The protein below binds the small molecule below.
Small molecule (SMILES): CC(=O)N[C@H]1[C@H](O[C@H]2[C@H](O)[C@@H](NC(C)=O)CO[C@@H]2CO)O[C@H](CO)[C@@H](O)[C@@H]1O

Sequence of chain 1.B:
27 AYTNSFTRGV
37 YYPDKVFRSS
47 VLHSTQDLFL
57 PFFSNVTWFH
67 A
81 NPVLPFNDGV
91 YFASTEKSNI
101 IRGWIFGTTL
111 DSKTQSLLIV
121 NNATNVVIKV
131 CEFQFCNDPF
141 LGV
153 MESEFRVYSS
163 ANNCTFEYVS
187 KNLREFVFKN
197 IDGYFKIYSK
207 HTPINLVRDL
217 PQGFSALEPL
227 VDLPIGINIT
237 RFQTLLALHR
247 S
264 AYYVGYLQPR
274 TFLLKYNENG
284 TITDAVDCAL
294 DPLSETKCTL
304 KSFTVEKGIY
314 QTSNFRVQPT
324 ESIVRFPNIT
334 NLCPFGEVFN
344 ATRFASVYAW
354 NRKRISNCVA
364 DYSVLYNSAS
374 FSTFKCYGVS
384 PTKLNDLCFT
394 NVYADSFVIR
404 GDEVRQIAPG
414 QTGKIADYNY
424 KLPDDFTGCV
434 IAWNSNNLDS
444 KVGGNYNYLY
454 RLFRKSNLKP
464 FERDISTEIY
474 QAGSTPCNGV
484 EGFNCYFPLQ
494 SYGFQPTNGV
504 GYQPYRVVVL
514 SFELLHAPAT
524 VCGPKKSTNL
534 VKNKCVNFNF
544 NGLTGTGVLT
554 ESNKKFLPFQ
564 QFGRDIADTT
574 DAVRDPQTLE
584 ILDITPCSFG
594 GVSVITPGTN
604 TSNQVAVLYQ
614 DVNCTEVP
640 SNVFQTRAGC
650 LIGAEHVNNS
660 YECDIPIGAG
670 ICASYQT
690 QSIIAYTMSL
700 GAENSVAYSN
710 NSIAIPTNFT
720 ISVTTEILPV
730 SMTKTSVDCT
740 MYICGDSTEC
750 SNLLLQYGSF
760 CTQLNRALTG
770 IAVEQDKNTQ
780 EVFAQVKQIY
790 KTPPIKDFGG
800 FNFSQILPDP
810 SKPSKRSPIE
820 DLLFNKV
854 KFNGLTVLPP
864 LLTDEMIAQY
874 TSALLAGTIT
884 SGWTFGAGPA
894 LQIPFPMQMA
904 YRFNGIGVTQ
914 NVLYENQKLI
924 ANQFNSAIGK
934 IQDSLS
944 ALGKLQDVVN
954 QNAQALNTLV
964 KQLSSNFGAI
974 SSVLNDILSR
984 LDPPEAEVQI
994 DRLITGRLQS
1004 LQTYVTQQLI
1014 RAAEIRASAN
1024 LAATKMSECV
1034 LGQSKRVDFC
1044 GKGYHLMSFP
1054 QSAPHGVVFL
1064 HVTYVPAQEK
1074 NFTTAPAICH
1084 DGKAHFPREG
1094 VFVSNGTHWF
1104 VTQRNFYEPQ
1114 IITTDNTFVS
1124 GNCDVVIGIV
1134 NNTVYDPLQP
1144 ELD

Binding-site contacts:
Ligand atom O3 contacts residue SER371 of chain 1.B at 3.9 Å.
Ligand atom C3 contacts residue SER371 of chain 1.B at 4.0 Å.
Ligand atom C3 contacts residue ASN343 of chain 1.B at 3.8 Å.
Ligand atom O7 contacts residue GLY339 of chain 1.B at 4.2 Å.
Ligand atom C8 contacts residue LEU368 of chain 1.B at 4.3 Å (hydrophobic).
Ligand atom C7 contacts residue SER371 of chain 1.B at 4.3 Å.
Ligand atom C4 contacts residue ASN343 of chain 1.B at 4.2 Å.
Ligand atom C2 contacts residue ASN343 of chain 1.B at 2.4 Å.
Ligand atom C8 contacts residue PHE338 of chain 1.B at 4.4 Å (hydrophobic).
Ligand atom N2 contacts residue ASN343 of chain 1.B at 2.9 Å (h-bond).
Ligand atom C7 contacts residue GLY339 of chain 1.B at 4.3 Å.
Ligand atom O7 contacts residue ASN343 of chain 1.B at 4.4 Å.
Ligand atom O5 contacts residue ASN343 of chain 1.B at 2.3 Å (h-bond).
Ligand atom C8 contacts residue SER371 of chain 1.B at 4.4 Å.
Ligand atom C8 contacts residue PHE342 of chain 1.B at 3.7 Å (hydrophobic).
Ligand atom C7 contacts residue ASN343 of chain 1.B at 3.9 Å.
Ligand atom C5 contacts residue ASN343 of chain 1.B at 3.6 Å.
Ligand atom N2 contacts residue SER371 of chain 1.B at 4.1 Å.
Ligand atom C1 contacts residue ASN343 of chain 1.B at 1.4 Å.